The small molecule below binds the protein below.
Small molecule (SMILES): CC(=O)N[C@H]1[C@H](O[C@H]2[C@H](O)[C@@H](NC(C)=O)CO[C@@H]2CO)O[C@H](CO)[C@@H](O[C@@H]2O[C@H](CO)[C@@H](O)[C@H](O)[C@@H]2O)[C@@H]1O

Sequence of chain 1.A:
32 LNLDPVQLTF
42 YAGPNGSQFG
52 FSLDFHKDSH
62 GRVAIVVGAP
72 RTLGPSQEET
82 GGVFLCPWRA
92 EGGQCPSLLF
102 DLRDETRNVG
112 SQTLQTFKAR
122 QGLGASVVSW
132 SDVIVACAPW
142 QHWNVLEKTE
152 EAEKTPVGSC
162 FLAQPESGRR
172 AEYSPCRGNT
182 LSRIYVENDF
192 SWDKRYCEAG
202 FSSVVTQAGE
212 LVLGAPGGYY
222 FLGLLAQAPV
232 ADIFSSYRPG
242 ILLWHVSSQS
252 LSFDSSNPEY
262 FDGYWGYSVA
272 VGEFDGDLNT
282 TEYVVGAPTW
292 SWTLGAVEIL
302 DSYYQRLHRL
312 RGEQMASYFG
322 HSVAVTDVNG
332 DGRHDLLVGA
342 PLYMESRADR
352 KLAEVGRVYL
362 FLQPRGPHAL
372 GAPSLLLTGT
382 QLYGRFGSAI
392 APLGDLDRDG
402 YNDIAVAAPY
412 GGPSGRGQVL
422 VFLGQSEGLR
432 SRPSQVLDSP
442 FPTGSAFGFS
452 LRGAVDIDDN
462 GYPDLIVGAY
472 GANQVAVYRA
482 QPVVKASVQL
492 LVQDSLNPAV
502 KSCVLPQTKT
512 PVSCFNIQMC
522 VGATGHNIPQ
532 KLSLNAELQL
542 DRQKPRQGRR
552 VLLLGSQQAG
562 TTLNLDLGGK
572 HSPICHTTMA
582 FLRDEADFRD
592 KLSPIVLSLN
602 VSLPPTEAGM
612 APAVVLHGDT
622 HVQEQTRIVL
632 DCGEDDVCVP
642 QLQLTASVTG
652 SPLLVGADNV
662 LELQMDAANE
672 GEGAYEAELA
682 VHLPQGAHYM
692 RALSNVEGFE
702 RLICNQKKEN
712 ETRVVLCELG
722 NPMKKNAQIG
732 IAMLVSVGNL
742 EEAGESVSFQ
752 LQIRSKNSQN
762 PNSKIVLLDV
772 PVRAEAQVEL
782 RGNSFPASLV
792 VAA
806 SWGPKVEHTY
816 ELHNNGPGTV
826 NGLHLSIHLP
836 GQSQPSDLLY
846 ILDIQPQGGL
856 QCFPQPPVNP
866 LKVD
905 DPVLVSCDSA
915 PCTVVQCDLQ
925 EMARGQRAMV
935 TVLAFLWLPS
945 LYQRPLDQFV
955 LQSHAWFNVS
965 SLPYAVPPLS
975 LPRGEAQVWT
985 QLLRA

Sequence of chain 1.B:
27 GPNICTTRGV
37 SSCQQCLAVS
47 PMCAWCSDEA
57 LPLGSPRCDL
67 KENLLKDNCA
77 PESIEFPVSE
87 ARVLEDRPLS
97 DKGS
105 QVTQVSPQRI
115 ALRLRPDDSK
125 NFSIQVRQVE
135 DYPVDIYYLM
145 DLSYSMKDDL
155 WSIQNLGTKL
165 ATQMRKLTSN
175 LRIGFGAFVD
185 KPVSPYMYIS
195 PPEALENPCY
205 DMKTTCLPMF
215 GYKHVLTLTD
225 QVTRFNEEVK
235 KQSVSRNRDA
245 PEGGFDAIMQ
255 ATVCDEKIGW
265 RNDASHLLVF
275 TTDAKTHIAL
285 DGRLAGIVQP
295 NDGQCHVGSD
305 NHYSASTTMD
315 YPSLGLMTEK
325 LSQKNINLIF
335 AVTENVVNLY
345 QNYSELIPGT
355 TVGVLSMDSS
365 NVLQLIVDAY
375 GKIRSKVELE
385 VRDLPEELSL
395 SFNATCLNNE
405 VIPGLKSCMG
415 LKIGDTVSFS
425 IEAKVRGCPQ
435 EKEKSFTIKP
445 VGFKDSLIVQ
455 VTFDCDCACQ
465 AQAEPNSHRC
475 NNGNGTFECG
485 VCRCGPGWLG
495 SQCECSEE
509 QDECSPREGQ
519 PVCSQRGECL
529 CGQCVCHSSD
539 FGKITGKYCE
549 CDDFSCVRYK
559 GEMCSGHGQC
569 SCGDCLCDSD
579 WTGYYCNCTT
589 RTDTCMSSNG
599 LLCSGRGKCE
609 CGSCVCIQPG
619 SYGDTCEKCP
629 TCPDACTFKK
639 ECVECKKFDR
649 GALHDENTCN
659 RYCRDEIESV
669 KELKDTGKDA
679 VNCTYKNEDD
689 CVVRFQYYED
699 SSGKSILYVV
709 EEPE

Binding-site contacts:
Ligand atom C2 contacts residue ASN346 of chain 1.B at 2.5 Å.
Ligand atom O7 contacts residue LEU343 of chain 1.B at 4.4 Å.
Ligand atom O6 contacts residue ARG312 of chain 1.A at 3.9 Å.
Ligand atom C7 contacts residue ASN346 of chain 1.B at 3.9 Å.
Ligand atom O7 contacts residue ASN346 of chain 1.B at 4.0 Å.
Ligand atom C3 contacts residue ASN346 of chain 1.B at 3.8 Å.
Ligand atom C5 contacts residue ASN346 of chain 1.B at 3.6 Å.
Ligand atom O7 contacts residue TRP293 of chain 1.A at 4.3 Å.
Ligand atom C8 contacts residue ASN342 of chain 1.B at 3.8 Å.
Ligand atom C3 contacts residue ASN342 of chain 1.B at 3.9 Å.
Ligand atom C7 contacts residue LEU343 of chain 1.B at 4.5 Å (hydrophobic).
Ligand atom C7 contacts residue ASN342 of chain 1.B at 3.8 Å.
Ligand atom C4 contacts residue ASN346 of chain 1.B at 4.2 Å.
Ligand atom N2 contacts residue ASN342 of chain 1.B at 3.0 Å (h-bond).
Ligand atom C2 contacts residue ASN342 of chain 1.B at 3.5 Å.
Ligand atom C1 contacts residue ASN346 of chain 1.B at 1.4 Å.
Ligand atom N2 contacts residue ASN346 of chain 1.B at 3.0 Å (h-bond).
Ligand atom O3 contacts residue ASN342 of chain 1.B at 4.2 Å.
Ligand atom O5 contacts residue ASN346 of chain 1.B at 2.3 Å (h-bond).
Ligand atom O7 contacts residue ASN342 of chain 1.B at 4.0 Å.
Ligand atom C1 contacts residue ASN342 of chain 1.B at 3.4 Å.